Sequence of chain 1.B:
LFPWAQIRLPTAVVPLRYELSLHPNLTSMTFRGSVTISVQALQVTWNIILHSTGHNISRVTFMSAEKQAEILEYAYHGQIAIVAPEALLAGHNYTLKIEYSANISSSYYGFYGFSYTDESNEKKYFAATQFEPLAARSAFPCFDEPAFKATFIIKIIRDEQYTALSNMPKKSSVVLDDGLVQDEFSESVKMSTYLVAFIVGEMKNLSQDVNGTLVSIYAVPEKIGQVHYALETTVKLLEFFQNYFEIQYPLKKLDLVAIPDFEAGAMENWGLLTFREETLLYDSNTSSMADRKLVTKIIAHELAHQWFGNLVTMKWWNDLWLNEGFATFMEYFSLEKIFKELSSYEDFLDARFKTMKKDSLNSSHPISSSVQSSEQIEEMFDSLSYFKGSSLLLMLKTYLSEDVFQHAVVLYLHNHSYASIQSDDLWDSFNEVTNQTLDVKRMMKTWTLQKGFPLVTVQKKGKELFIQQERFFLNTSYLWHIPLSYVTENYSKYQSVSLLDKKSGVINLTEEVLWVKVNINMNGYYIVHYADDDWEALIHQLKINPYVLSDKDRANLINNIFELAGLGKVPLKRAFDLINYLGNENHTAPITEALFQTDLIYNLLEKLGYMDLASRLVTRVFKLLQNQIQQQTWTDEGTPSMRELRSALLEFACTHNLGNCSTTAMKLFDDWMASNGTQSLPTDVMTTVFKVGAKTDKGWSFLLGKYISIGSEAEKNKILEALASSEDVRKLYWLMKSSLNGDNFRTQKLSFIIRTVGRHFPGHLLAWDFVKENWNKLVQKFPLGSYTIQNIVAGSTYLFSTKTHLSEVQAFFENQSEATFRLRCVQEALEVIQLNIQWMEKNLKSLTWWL

A small-molecule ligand and the protein it binds are described below.
Small molecule (SMILES): CC(=O)N[C@H]1[C@H](O[C@H]2[C@H](O)[C@@H](NC(C)=O)CO[C@@H]2CO)O[C@H](CO)[C@@H](O)[C@@H]1O

Binding-site contacts:
Ligand atom C8 contacts residue ILE197 of chain 1.B at 4.5 Å (hydrophobic).
Ligand atom C5 contacts residue ASN61 of chain 1.B at 3.7 Å.
Ligand atom C3 contacts residue ASN61 of chain 1.B at 3.8 Å.
Ligand atom O5 contacts residue THR63 of chain 1.B at 4.2 Å.
Ligand atom C7 contacts residue PRO60 of chain 1.B at 3.7 Å (hydrophobic).
Ligand atom C7 contacts residue LEU220 of chain 1.B at 3.9 Å (hydrophobic).
Ligand atom C1 contacts residue THR63 of chain 1.B at 3.8 Å.
Ligand atom C8 contacts residue LEU62 of chain 1.B at 4.2 Å (hydrophobic).
Ligand atom C1 contacts residue ASN61 of chain 1.B at 1.4 Å.
Ligand atom C6 contacts residue GLN201 of chain 1.B at 3.5 Å.
Ligand atom C7 contacts residue HIS59 of chain 1.B at 4.2 Å.
Ligand atom C8 contacts residue LEU220 of chain 1.B at 4.3 Å (hydrophobic).
Ligand atom C5 contacts residue ASP199 of chain 1.B at 4.2 Å.
Ligand atom C2 contacts residue ASN61 of chain 1.B at 2.4 Å.
Ligand atom C8 contacts residue ASP199 of chain 1.B at 4.0 Å.
Ligand atom O7 contacts residue PRO60 of chain 1.B at 3.9 Å.
Ligand atom O5 contacts residue ASP199 of chain 1.B at 4.3 Å.
Ligand atom O5 contacts residue ASN61 of chain 1.B at 2.4 Å (h-bond).
Ligand atom O6 contacts residue GLN201 of chain 1.B at 3.0 Å (h-bond).
Ligand atom C8 contacts residue ASN61 of chain 1.B at 4.0 Å.
Ligand atom O7 contacts residue HIS59 of chain 1.B at 3.0 Å (h-bond).
Ligand atom O7 contacts residue ASN61 of chain 1.B at 3.4 Å (h-bond).
Ligand atom C4 contacts residue ASN61 of chain 1.B at 4.2 Å.
Ligand atom O3 contacts residue ASP199 of chain 1.B at 4.0 Å.
Ligand atom O6 contacts residue ASP199 of chain 1.B at 2.1 Å (salt-bridge).
Ligand atom C8 contacts residue PRO60 of chain 1.B at 3.0 Å (hydrophobic).
Ligand atom C7 contacts residue ASN61 of chain 1.B at 3.3 Å.
Ligand atom C5 contacts residue THR63 of chain 1.B at 4.3 Å.
Ligand atom C8 contacts residue ARG198 of chain 1.B at 4.4 Å.
Ligand atom N2 contacts residue ASN61 of chain 1.B at 2.8 Å (h-bond).
Ligand atom C6 contacts residue ASP199 of chain 1.B at 3.4 Å.
Ligand atom O7 contacts residue LEU220 of chain 1.B at 3.1 Å.